Binding-site contacts:
Ligand atom C6 contacts residue SER790 of chain 1.G at 4.2 Å.
Ligand atom N2 contacts residue ASN788 of chain 1.G at 2.9 Å (h-bond).
Ligand atom C2 contacts residue ASN788 of chain 1.G at 2.5 Å.
Ligand atom C5 contacts residue SER790 of chain 1.G at 3.5 Å.
Ligand atom C6 contacts residue GLN791 of chain 1.G at 4.4 Å.
Ligand atom C3 contacts residue ASN788 of chain 1.G at 3.8 Å.
Ligand atom C4 contacts residue ASN788 of chain 1.G at 4.2 Å.
Ligand atom C5 contacts residue ASN788 of chain 1.G at 3.6 Å.
Ligand atom O5 contacts residue ASN788 of chain 1.G at 2.3 Å (h-bond).
Ligand atom C1 contacts residue SER790 of chain 1.G at 3.6 Å.
Ligand atom C1 contacts residue ASN788 of chain 1.G at 1.4 Å.
Ligand atom C7 contacts residue ASN788 of chain 1.G at 3.9 Å.
Ligand atom O7 contacts residue ASN788 of chain 1.G at 4.4 Å.
Ligand atom O5 contacts residue SER790 of chain 1.G at 3.6 Å (h-bond).

This small molecule binds to this protein.
Small molecule (SMILES): CC(=O)N[C@H]1[C@H](O[C@H]2[C@H](O)[C@@H](NC(C)=O)CO[C@@H]2CO)O[C@H](CO)[C@@H](O[C@@H]2O[C@H](CO)[C@@H](O)[C@H](O)[C@@H]2O)[C@@H]1O

Sequence of chain 1.G:
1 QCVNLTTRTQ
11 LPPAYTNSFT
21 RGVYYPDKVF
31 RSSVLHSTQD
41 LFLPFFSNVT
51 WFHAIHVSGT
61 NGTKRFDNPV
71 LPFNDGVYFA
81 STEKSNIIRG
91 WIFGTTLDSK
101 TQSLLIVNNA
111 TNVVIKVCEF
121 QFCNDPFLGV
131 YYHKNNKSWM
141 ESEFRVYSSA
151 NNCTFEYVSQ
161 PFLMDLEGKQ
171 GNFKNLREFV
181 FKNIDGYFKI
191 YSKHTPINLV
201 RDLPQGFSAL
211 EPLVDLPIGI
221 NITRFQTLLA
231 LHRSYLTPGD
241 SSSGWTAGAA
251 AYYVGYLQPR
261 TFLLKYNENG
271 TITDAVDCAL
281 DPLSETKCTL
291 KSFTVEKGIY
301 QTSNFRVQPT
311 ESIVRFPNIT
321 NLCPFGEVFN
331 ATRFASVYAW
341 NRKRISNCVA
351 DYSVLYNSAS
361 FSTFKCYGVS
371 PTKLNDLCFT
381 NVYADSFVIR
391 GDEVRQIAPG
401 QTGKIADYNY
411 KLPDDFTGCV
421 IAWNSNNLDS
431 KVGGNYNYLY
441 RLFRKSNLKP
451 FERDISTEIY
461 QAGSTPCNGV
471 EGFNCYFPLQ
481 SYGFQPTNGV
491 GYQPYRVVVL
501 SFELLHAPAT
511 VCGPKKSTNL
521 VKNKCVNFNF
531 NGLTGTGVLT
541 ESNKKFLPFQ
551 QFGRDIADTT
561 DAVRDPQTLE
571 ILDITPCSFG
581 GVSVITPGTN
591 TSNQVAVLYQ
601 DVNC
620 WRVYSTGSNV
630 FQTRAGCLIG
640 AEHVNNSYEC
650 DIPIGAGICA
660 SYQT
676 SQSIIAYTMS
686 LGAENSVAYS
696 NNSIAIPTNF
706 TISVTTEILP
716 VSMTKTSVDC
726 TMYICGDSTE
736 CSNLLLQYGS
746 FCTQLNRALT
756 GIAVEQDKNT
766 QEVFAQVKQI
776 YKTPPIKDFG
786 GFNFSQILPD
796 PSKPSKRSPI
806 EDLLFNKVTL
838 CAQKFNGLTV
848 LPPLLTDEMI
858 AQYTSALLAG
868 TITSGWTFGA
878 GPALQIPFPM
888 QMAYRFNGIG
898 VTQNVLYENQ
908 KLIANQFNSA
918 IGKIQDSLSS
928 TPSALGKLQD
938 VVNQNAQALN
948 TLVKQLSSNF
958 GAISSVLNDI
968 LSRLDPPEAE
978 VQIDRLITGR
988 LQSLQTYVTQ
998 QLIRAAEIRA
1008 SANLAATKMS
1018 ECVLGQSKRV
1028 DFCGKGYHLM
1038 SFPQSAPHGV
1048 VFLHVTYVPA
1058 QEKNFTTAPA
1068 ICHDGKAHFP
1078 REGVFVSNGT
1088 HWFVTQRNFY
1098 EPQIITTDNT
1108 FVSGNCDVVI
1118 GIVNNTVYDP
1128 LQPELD